Sequence of chain 29.A:
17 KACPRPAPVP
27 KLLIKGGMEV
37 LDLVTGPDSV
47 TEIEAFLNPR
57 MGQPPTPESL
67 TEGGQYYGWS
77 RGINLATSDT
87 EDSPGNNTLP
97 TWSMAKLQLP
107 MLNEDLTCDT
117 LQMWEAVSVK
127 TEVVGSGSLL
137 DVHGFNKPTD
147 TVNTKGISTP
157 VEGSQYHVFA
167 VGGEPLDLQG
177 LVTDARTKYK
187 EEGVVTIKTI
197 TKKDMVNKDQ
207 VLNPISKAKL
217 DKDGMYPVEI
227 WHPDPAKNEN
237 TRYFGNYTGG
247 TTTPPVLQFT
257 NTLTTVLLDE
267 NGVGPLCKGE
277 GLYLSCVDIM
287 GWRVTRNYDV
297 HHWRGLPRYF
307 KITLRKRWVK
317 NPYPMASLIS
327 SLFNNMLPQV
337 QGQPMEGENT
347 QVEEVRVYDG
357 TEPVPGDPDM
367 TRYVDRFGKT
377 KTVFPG

This small molecule binds to this protein.
Small molecule (SMILES): CC(=O)N[C@@H]1[C@@H](O[C@@H]2O[C@H](CO)[C@H](O)[C@H](O[C@]3(C(=O)O)C[C@H](O)[C@@H](NC(C)=O)[C@H]([C@H](O)[C@H](O)CO)O3)[C@H]2O)[C@H](O)[C@@H](CO[C@]2(C(=O)O)C[C@H](O)[C@@H](NC(C)=O)[C@H]([C@H](O)[C@H](O)CO)O2)O[C@H]1O

Binding-site contacts:
Ligand atom O8 contacts residue TYR72 of chain 29.E at 3.5 Å (h-bond).
Ligand atom O4 contacts residue GLY78 of chain 29.E at 3.0 Å.
Ligand atom C3 contacts residue GLY78 of chain 29.E at 4.0 Å.
Ligand atom C4 contacts residue TYR72 of chain 29.E at 3.4 Å (hydrophobic).
Ligand atom C8 contacts residue TYR72 of chain 29.E at 4.1 Å (hydrophobic).
Ligand atom O4 contacts residue ILE79 of chain 29.E at 3.5 Å (h-bond).
Ligand atom C5 contacts residue TYR72 of chain 29.E at 3.4 Å (hydrophobic).
Ligand atom O1A contacts residue TYR72 of chain 29.E at 3.5 Å.
Ligand atom C4 contacts residue HIS298 of chain 29.E at 3.6 Å.
Ligand atom O10 contacts residue THR291 of chain 29.E at 3.8 Å.
Ligand atom O1B contacts residue TYR72 of chain 29.E at 3.8 Å.
Ligand atom C1 contacts residue ARG77 of chain 29.E at 3.4 Å.
Ligand atom O1B contacts residue ARG77 of chain 29.E at 2.8 Å (salt-bridge).
Ligand atom O1A contacts residue GLY78 of chain 29.E at 3.3 Å (h-bond).
Ligand atom N5 contacts residue TYR72 of chain 29.E at 3.1 Å (h-bond).
Ligand atom O4 contacts residue VAL296 of chain 29.E at 4.0 Å.
Ligand atom O3 contacts residue GLY78 of chain 29.E at 3.6 Å.
Ligand atom C7 contacts residue TYR72 of chain 29.E at 3.9 Å (hydrophobic).
Ligand atom O6 contacts residue ASN93 of chain 29.E at 3.5 Å (h-bond).
Ligand atom C3 contacts residue VAL296 of chain 29.E at 3.7 Å (hydrophobic).
Ligand atom C1 contacts residue SER89 of chain 29.E at 4.2 Å.
Ligand atom O4 contacts residue HIS298 of chain 29.E at 3.0 Å (h-bond).
Ligand atom O4 contacts residue THR291 of chain 29.E at 3.4 Å.
Ligand atom O10 contacts residue ASN293 of chain 29.E at 3.9 Å.
Ligand atom O1B contacts residue SER89 of chain 29.E at 4.1 Å.
Ligand atom O1A contacts residue SER89 of chain 29.E at 3.4 Å (h-bond).
Ligand atom C11 contacts residue ASP85 of chain 29.A at 3.8 Å.
Ligand atom C6 contacts residue ASN93 of chain 29.E at 3.4 Å.
Ligand atom O1A contacts residue ARG77 of chain 29.E at 3.1 Å (salt-bridge).
Ligand atom C1 contacts residue TYR72 of chain 29.E at 3.8 Å (hydrophobic).
Ligand atom C3 contacts residue GLY78 of chain 29.E at 4.0 Å.
Ligand atom O4 contacts residue TYR72 of chain 29.E at 4.2 Å.
Ligand atom C6 contacts residue TYR72 of chain 29.E at 3.3 Å (hydrophobic).
Ligand atom C5 contacts residue ASN93 of chain 29.E at 4.1 Å.
Ligand atom C2 contacts residue GLY78 of chain 29.E at 4.1 Å.
Ligand atom C8 contacts residue ARG77 of chain 29.E at 4.2 Å.
Ligand atom O1B contacts residue ASN80 of chain 29.E at 4.2 Å.
Ligand atom C3 contacts residue HIS298 of chain 29.E at 3.8 Å.
Ligand atom C4 contacts residue GLY78 of chain 29.E at 3.3 Å.
Ligand atom C1 contacts residue GLY78 of chain 29.E at 4.0 Å.

Sequence of chain 29.E:
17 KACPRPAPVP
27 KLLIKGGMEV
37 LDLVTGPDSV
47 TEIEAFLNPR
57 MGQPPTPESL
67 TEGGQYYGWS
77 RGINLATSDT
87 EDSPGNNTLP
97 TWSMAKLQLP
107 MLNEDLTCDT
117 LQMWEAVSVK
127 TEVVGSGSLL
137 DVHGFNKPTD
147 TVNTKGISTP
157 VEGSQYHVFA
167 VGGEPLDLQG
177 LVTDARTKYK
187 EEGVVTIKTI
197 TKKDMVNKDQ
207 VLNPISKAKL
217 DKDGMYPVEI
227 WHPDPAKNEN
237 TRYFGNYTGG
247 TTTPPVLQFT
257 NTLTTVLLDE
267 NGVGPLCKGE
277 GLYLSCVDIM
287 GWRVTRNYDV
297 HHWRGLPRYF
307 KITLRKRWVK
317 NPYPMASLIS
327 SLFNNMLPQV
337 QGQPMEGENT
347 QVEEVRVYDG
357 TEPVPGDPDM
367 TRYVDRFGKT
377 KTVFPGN